Sequence of chain 10.A:
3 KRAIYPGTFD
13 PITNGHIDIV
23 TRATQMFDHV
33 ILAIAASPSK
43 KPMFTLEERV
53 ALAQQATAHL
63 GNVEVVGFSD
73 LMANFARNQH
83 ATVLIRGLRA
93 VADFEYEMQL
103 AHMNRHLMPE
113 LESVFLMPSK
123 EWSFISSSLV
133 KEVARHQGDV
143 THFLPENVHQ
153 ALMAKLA

Binding-site contacts:
Ligand atom C8 contacts residue THR10 of chain 3.A at 3.8 Å.
Ligand atom C20 contacts residue ASN106 of chain 3.A at 3.5 Å.
Ligand atom C1 contacts residue LEU102 of chain 3.A at 3.7 Å (hydrophobic).
Ligand atom C9 contacts residue SER39 of chain 3.A at 3.6 Å.
Ligand atom O1 contacts residue MET74 of chain 3.A at 3.7 Å.
Ligand atom C contacts residue ASN106 of chain 3.A at 3.6 Å.
Ligand atom N1 contacts residue ALA38 of chain 3.A at 3.4 Å (h-bond).
Ligand atom C15 contacts residue PHE70 of chain 3.A at 3.7 Å (hydrophobic).
Ligand atom N6 contacts residue LEU73 of chain 3.A at 3.6 Å.
Ligand atom N2 contacts residue HIS138 of chain 10.A at 3.8 Å.
Ligand atom C13 contacts residue ASP72 of chain 3.A at 3.7 Å.
Ligand atom C2 contacts residue MET74 of chain 3.A at 3.8 Å (hydrophobic).
Ligand atom O3 contacts residue GLU134 of chain 10.A at 3.4 Å.
Ligand atom C14 contacts residue PHE70 of chain 3.A at 3.7 Å (hydrophobic).
Ligand atom C20 contacts residue MET105 of chain 3.A at 3.7 Å (hydrophobic).
Ligand atom N1 contacts residue SER39 of chain 3.A at 2.9 Å (h-bond).
Ligand atom C15 contacts residue SER71 of chain 3.A at 3.6 Å.
Ligand atom C6 contacts residue ARG88 of chain 3.A at 3.8 Å.
Ligand atom C7 contacts residue ALA37 of chain 3.A at 3.4 Å (hydrophobic).
Ligand atom O contacts residue ARG88 of chain 3.A at 3.7 Å.
Ligand atom C1 contacts residue MET74 of chain 3.A at 3.7 Å (hydrophobic).
Ligand atom C18 contacts residue LEU102 of chain 3.A at 3.6 Å (hydrophobic).
Ligand atom C8 contacts residue ALA37 of chain 3.A at 3.6 Å (hydrophobic).
Ligand atom C13 contacts residue HIS138 of chain 10.A at 3.6 Å.
Ligand atom C15 contacts residue SER39 of chain 3.A at 3.9 Å.
Ligand atom C14 contacts residue ASP72 of chain 3.A at 3.2 Å.
Ligand atom O1 contacts residue ASN106 of chain 3.A at 3.0 Å (h-bond).
Ligand atom C15 contacts residue HIS138 of chain 10.A at 3.8 Å.
Ligand atom O1 contacts residue LEU102 of chain 3.A at 3.7 Å.
Ligand atom N1 contacts residue SO41 of chain 3.D at 3.3 Å (h-bond).
Ligand atom C5 contacts residue ARG88 of chain 3.A at 3.5 Å.
Ligand atom C12 contacts residue ALA37 of chain 3.A at 3.5 Å (hydrophobic).
Ligand atom N2 contacts residue ASP72 of chain 3.A at 3.0 Å (salt-bridge).
Ligand atom C14 contacts residue SER71 of chain 3.A at 3.4 Å.
Ligand atom N5 contacts residue LEU73 of chain 3.A at 3.7 Å.
Ligand atom C contacts residue LEU86 of chain 3.A at 3.5 Å (hydrophobic).
Ligand atom N6 contacts residue MET74 of chain 3.A at 2.9 Å (h-bond).
Ligand atom C11 contacts residue ALA37 of chain 3.A at 3.8 Å (hydrophobic).
Ligand atom N contacts residue MET74 of chain 3.A at 3.8 Å.
Ligand atom C contacts residue ARG88 of chain 3.A at 3.8 Å.

Sequence of chain 3.A:
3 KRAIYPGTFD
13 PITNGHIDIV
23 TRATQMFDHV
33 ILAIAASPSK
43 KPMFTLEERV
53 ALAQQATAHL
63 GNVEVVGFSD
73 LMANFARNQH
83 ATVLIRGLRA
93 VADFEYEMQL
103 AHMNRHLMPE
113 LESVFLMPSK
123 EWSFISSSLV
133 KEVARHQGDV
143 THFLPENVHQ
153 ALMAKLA

The protein below binds the small molecule below.
Small molecule (SMILES): COC(=O)N1CCC(Oc2cccc([C@@H](CC#N)Nc3nc4n(n3)C(=O)CC(C)=N4)c2)CC1